Binding-site contacts:
Ligand atom C3 contacts residue TRP381 of chain 2.A at 4.1 Å (hydrophobic).
Ligand atom C4 contacts residue TRP381 of chain 2.A at 3.0 Å (hydrophobic).
Ligand atom C5 contacts residue GLU340 of chain 2.A at 3.8 Å.
Ligand atom O4 contacts residue PHE128 of chain 2.A at 3.4 Å.
Ligand atom C6 contacts residue TYR313 of chain 2.A at 4.0 Å (hydrophobic).
Ligand atom O4 contacts residue TRP381 of chain 2.A at 3.4 Å (h-bond).
Ligand atom C1 contacts residue GLU340 of chain 2.A at 1.4 Å.
Ligand atom O5 contacts residue VAL398 of chain 2.A at 4.0 Å.
Ligand atom O6 contacts residue GLU340 of chain 2.A at 3.0 Å (salt-bridge).
Ligand atom C6 contacts residue TRP381 of chain 2.A at 4.1 Å (hydrophobic).
Ligand atom O3 contacts residue ASP127 of chain 2.A at 3.0 Å (salt-bridge).
Ligand atom C4 contacts residue ASN396 of chain 2.A at 4.1 Å.
Ligand atom C5 contacts residue TRP381 of chain 2.A at 3.7 Å (hydrophobic).
Ligand atom C3 contacts residue ASP127 of chain 2.A at 3.6 Å.
Ligand atom O6 contacts residue TYR313 of chain 2.A at 2.9 Å.
Ligand atom O5 contacts residue CYS342 of chain 2.A at 3.5 Å (h-bond).
Ligand atom O3 contacts residue PHE246 of chain 2.A at 4.0 Å.
Ligand atom O2 contacts residue GLU340 of chain 2.A at 2.5 Å (salt-bridge).
Ligand atom C1 contacts residue TRP381 of chain 2.A at 3.9 Å (hydrophobic).
Ligand atom C3 contacts residue GLU340 of chain 2.A at 3.8 Å.
Ligand atom O6 contacts residue GLU235 of chain 2.A at 4.0 Å.
Ligand atom O3 contacts residue TRP179 of chain 2.A at 2.7 Å (h-bond).
Ligand atom O2 contacts residue ASN234 of chain 2.A at 2.9 Å (h-bond).
Ligand atom O3 contacts residue TRP381 of chain 2.A at 3.3 Å.
Ligand atom O2 contacts residue GLU235 of chain 2.A at 3.8 Å.
Ligand atom O2 contacts residue TRP179 of chain 2.A at 3.6 Å.
Ligand atom C2 contacts residue GLU235 of chain 2.A at 4.1 Å.
Ligand atom C3 contacts residue TRP179 of chain 2.A at 3.8 Å (hydrophobic).
Ligand atom C2 contacts residue ASN234 of chain 2.A at 4.1 Å.
Ligand atom C2 contacts residue GLU340 of chain 2.A at 2.5 Å.
Ligand atom C4 contacts residue GLU340 of chain 2.A at 4.0 Å.
Ligand atom C6 contacts residue GLU340 of chain 2.A at 2.5 Å.
Ligand atom C4 contacts residue ASP127 of chain 2.A at 3.6 Å.
Ligand atom O5 contacts residue ASN396 of chain 2.A at 3.6 Å.
Ligand atom C3 contacts residue PHE246 of chain 2.A at 3.9 Å (hydrophobic).
Ligand atom O4 contacts residue ASP127 of chain 2.A at 2.2 Å (salt-bridge).
Ligand atom C5 contacts residue ASN396 of chain 2.A at 3.8 Å.
Ligand atom C6 contacts residue CYS342 of chain 2.A at 3.7 Å (hydrophobic).
Ligand atom O5 contacts residue TRP381 of chain 2.A at 3.6 Å (h-bond).
Ligand atom O4 contacts residue ASN396 of chain 2.A at 3.2 Å (h-bond).

This small molecule binds to this protein.
Small molecule (SMILES): OC1C(O)C(O)C(O)C(O)C1O

Sequence of chain 2.A:
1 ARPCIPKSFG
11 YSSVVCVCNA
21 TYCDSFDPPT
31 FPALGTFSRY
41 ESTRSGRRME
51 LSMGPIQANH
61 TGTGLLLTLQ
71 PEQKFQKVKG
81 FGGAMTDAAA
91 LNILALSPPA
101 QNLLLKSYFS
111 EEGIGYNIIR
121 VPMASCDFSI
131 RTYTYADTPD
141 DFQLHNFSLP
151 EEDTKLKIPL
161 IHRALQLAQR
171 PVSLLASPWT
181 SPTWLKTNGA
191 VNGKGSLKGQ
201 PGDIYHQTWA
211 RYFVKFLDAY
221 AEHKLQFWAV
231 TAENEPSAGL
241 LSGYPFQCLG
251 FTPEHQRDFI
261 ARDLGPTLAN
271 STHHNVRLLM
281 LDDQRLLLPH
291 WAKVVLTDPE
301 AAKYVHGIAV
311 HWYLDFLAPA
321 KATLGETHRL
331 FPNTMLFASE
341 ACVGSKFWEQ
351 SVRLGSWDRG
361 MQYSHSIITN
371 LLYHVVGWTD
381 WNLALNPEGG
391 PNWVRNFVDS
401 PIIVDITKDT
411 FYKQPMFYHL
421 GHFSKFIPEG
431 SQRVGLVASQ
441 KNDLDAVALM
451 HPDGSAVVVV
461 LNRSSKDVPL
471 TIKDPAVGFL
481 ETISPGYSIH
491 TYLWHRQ